The protein below binds the small molecule below.
Small molecule (SMILES): O=[N+]([O-])c1ccc2c(c1)CN[C@@H](CO)C2

Binding-site contacts:
Ligand atom C4A contacts residue ASN39 of chain 1.A at 3.5 Å.
Ligand atom C7 contacts residue ASN39 of chain 1.A at 3.7 Å.
Ligand atom C5 contacts residue PHE182 of chain 1.A at 4.0 Å (hydrophobic).
Ligand atom C8 contacts residue TYR40 of chain 1.A at 3.5 Å (hydrophobic).
Ligand atom C1 contacts residue TYR35 of chain 1.A at 3.0 Å (hydrophobic).
Ligand atom C7 contacts residue LYS57 of chain 1.A at 3.9 Å.
Ligand atom C7 contacts residue PHE182 of chain 1.A at 3.4 Å (hydrophobic).
Ligand atom N41 contacts residue ASP267 of chain 1.A at 3.8 Å.
Ligand atom C8 contacts residue ASN39 of chain 1.A at 3.6 Å.
Ligand atom C1 contacts residue PHE182 of chain 1.A at 3.7 Å (hydrophobic).
Ligand atom C22 contacts residue TYR222 of chain 1.A at 3.5 Å (hydrophobic).
Ligand atom C8A contacts residue TYR35 of chain 1.A at 3.8 Å (hydrophobic).
Ligand atom C4A contacts residue ARG44 of chain 1.A at 3.9 Å.
Ligand atom C4 contacts residue GLU219 of chain 1.A at 3.5 Å.
Ligand atom C6 contacts residue PHE182 of chain 1.A at 3.8 Å (hydrophobic).
Ligand atom N41 contacts residue GLU219 of chain 1.A at 2.9 Å (salt-bridge).
Ligand atom O3 contacts residue ASN39 of chain 1.A at 3.8 Å.
Ligand atom C8 contacts residue TYR35 of chain 1.A at 3.6 Å (hydrophobic).
Ligand atom O3 contacts residue LYS57 of chain 1.A at 3.4 Å (salt-bridge).
Ligand atom O3 contacts residue VAL53 of chain 1.A at 3.5 Å.
Ligand atom C6 contacts residue ASN39 of chain 1.A at 3.8 Å.
Ligand atom O2 contacts residue VAL53 of chain 1.A at 3.5 Å.
Ligand atom O2 contacts residue MET258 of chain 1.A at 3.4 Å.
Ligand atom O2 contacts residue ARG44 of chain 1.A at 3.8 Å.
Ligand atom O22 contacts residue TYR222 of chain 1.A at 3.5 Å.
Ligand atom C2 contacts residue GLU219 of chain 1.A at 3.8 Å.
Ligand atom O22 contacts residue ALA186 of chain 1.A at 3.6 Å.
Ligand atom C4A contacts residue PHE182 of chain 1.A at 4.0 Å (hydrophobic).
Ligand atom C5 contacts residue ARG44 of chain 1.A at 3.4 Å.
Ligand atom C7 contacts residue TYR40 of chain 1.A at 3.6 Å (hydrophobic).
Ligand atom C4 contacts residue ASP267 of chain 1.A at 3.5 Å.
Ligand atom C22 contacts residue SAM1 of chain 1.C at 3.2 Å.
Ligand atom C5 contacts residue ASN39 of chain 1.A at 3.6 Å.
Ligand atom C8A contacts residue PHE182 of chain 1.A at 3.8 Å (hydrophobic).
Ligand atom O22 contacts residue GLU219 of chain 1.A at 2.9 Å (salt-bridge).
Ligand atom C2 contacts residue PHE182 of chain 1.A at 3.8 Å (hydrophobic).
Ligand atom C6 contacts residue ARG44 of chain 1.A at 4.0 Å.
Ligand atom C22 contacts residue GLU219 of chain 1.A at 3.9 Å.
Ligand atom C8A contacts residue ASN39 of chain 1.A at 3.6 Å.
Ligand atom C8 contacts residue PHE182 of chain 1.A at 3.4 Å (hydrophobic).

Sequence of chain 1.A:
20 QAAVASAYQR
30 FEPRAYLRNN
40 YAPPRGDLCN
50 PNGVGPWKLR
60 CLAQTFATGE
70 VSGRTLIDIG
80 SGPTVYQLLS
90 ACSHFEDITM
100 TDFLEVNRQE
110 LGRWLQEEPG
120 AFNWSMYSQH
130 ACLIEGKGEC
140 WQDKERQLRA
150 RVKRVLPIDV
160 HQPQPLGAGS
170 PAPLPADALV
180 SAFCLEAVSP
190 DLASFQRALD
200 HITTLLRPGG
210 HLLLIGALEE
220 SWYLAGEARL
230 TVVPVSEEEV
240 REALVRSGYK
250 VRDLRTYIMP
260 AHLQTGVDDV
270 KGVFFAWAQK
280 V